A protein and the small-molecule ligand that binds it are described below.
Small molecule (SMILES): O=C(O)[C@@H]1CCCN1

Sequence of chain 3.A:
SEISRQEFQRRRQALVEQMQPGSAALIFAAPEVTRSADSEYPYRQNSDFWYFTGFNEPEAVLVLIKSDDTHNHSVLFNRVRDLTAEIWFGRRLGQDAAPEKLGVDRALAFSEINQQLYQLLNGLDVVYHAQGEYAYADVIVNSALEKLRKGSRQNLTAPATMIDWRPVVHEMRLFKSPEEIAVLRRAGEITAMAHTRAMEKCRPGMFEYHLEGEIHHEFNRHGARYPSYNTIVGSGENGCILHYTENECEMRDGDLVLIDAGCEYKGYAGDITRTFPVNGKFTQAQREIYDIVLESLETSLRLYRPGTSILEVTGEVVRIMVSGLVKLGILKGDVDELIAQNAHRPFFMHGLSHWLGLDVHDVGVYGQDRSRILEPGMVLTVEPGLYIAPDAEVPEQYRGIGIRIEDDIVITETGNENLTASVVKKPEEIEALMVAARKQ

Sequence of chain 4.A:
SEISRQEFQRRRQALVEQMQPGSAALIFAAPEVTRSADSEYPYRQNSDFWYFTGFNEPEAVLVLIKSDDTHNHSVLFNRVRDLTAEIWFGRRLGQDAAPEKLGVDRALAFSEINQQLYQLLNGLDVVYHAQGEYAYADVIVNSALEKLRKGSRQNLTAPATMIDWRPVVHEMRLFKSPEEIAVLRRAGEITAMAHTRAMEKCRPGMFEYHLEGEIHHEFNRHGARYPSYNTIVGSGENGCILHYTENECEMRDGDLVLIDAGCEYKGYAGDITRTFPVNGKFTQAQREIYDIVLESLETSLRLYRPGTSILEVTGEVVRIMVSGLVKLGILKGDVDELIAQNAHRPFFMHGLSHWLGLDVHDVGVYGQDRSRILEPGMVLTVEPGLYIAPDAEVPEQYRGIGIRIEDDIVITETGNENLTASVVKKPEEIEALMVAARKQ

Binding-site contacts:
Ligand atom CA contacts residue HIS361 of chain 3.A at 4.5 Å.
Ligand atom O contacts residue HIS361 of chain 3.A at 3.2 Å.
Ligand atom CD contacts residue ARG404 of chain 3.A at 3.6 Å.
Ligand atom C contacts residue TRP88 of chain 4.A at 4.3 Å (hydrophobic).
Ligand atom CD contacts residue LEU242 of chain 3.A at 3.9 Å (hydrophobic).
Ligand atom C contacts residue HIS354 of chain 3.A at 4.5 Å.
Ligand atom C contacts residue HIS361 of chain 3.A at 3.8 Å.
Ligand atom N contacts residue HIS361 of chain 3.A at 4.3 Å.
Ligand atom CB contacts residue HIS350 of chain 3.A at 3.4 Å.
Ligand atom N contacts residue ZN1 of chain 3.H at 2.5 Å.
Ligand atom CG contacts residue LEU242 of chain 3.A at 4.3 Å (hydrophobic).
Ligand atom CA contacts residue LEU1 of chain 3.C at 2.4 Å (hydrophobic).
Ligand atom CG contacts residue GLU383 of chain 3.A at 3.6 Å.
Ligand atom CA contacts residue HIS350 of chain 3.A at 4.5 Å.
Ligand atom O contacts residue HIS243 of chain 3.A at 3.2 Å (h-bond).
Ligand atom N contacts residue ASP260 of chain 3.A at 4.2 Å.
Ligand atom CB contacts residue ZN1 of chain 3.H at 4.5 Å.
Ligand atom O contacts residue LEU1 of chain 3.C at 2.3 Å (h-bond).
Ligand atom CA contacts residue ZN1 of chain 3.H at 3.3 Å.
Ligand atom CG contacts residue HIS350 of chain 3.A at 3.9 Å.
Ligand atom CA contacts residue HIS243 of chain 3.A at 4.3 Å.
Ligand atom N contacts residue LEU1 of chain 3.C at 3.7 Å.
Ligand atom CD contacts residue GLU383 of chain 3.A at 3.9 Å.
Ligand atom CD contacts residue ASP260 of chain 3.A at 3.8 Å.
Ligand atom O contacts residue TRP88 of chain 4.A at 4.0 Å.
Ligand atom CD contacts residue ZN1 of chain 3.H at 3.5 Å.
Ligand atom CB contacts residue LEU1 of chain 3.C at 3.1 Å (hydrophobic).
Ligand atom CD contacts residue HIS243 of chain 3.A at 3.6 Å.
Ligand atom CB contacts residue GLU383 of chain 3.A at 3.7 Å.
Ligand atom CA contacts residue GLU383 of chain 3.A at 3.4 Å.
Ligand atom CG contacts residue ARG404 of chain 3.A at 3.5 Å.
Ligand atom C contacts residue ZN1 of chain 3.H at 3.1 Å.
Ligand atom O contacts residue ZN1 of chain 3.H at 2.5 Å.
Ligand atom N contacts residue HIS243 of chain 3.A at 3.5 Å (h-bond).
Ligand atom N contacts residue GLU383 of chain 3.A at 3.5 Å (salt-bridge).
Ligand atom C contacts residue HIS243 of chain 3.A at 4.2 Å.
Ligand atom C contacts residue LEU1 of chain 3.C at 1.3 Å (hydrophobic).